This protein binds this small molecule.
Small molecule (SMILES): CC(=O)N[C@@H]1[C@@H](O)[C@H](O)[C@@H](CO)O[C@H]1O

Binding-site contacts:
Ligand atom C8 contacts residue ASN248 of chain 1.B at 4.2 Å.
Ligand atom O7 contacts residue ASN248 of chain 1.B at 3.1 Å (h-bond).
Ligand atom C2 contacts residue ASN248 of chain 1.B at 2.5 Å.
Ligand atom C1 contacts residue ASN248 of chain 1.B at 1.4 Å.
Ligand atom N2 contacts residue ASN248 of chain 1.B at 3.0 Å (h-bond).
Ligand atom C5 contacts residue ASN248 of chain 1.B at 3.6 Å.
Ligand atom C8 contacts residue GLU246 of chain 1.B at 3.3 Å.
Ligand atom C7 contacts residue ASN248 of chain 1.B at 3.3 Å.
Ligand atom O5 contacts residue ASN248 of chain 1.B at 2.2 Å (h-bond).
Ligand atom C4 contacts residue ASN248 of chain 1.B at 4.2 Å.
Ligand atom N2 contacts residue GLU246 of chain 1.B at 4.0 Å.
Ligand atom C8 contacts residue PHE247 of chain 1.B at 4.5 Å (hydrophobic).
Ligand atom C3 contacts residue ASN248 of chain 1.B at 3.8 Å.
Ligand atom C7 contacts residue GLU246 of chain 1.B at 4.0 Å.

Sequence of chain 1.B:
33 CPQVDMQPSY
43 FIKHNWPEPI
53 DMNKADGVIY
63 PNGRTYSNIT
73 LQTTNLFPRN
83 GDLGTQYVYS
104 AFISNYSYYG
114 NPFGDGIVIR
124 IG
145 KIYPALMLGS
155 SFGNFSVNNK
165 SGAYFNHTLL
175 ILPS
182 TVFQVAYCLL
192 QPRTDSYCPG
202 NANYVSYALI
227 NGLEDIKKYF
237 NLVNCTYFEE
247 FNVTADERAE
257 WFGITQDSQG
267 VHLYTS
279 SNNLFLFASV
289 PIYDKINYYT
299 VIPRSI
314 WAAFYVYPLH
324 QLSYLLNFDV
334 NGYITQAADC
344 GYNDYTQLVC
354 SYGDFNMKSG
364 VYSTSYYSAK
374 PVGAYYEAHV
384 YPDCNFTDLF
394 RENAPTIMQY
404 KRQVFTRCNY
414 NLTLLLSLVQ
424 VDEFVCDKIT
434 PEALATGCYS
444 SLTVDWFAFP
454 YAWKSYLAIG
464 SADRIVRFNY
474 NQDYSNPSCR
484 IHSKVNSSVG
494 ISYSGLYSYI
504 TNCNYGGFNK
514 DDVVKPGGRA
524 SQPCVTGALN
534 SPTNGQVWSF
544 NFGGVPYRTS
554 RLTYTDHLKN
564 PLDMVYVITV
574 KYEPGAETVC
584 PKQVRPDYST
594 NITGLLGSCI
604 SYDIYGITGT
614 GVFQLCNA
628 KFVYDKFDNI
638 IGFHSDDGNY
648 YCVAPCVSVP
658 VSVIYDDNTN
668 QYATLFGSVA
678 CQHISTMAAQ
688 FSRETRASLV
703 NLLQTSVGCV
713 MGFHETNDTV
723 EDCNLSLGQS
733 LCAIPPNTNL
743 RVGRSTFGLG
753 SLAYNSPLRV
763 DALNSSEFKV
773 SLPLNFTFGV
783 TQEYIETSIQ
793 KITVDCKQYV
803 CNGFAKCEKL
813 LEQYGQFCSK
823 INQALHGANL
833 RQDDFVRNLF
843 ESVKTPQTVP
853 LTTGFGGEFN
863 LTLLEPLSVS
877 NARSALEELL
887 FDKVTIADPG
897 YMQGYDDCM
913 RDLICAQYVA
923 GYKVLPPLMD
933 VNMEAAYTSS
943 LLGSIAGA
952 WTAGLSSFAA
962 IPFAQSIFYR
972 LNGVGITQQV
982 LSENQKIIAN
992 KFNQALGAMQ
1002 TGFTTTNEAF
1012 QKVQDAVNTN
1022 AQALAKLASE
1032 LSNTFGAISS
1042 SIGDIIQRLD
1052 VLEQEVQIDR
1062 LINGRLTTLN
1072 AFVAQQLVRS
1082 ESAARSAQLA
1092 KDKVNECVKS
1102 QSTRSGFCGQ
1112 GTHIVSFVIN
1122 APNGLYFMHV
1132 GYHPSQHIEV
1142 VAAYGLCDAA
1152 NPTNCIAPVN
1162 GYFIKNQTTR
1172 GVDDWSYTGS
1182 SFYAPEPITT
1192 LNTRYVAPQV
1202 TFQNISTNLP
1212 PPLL